A small-molecule ligand and the protein it binds are described below.
Small molecule (SMILES): O=C([O-])C(=O)[O-]

Binding-site contacts:
Ligand atom C1 contacts residue SER94 of chain 3.A at 3.1 Å.
Ligand atom C2 contacts residue LYS268 of chain 2.A at 4.0 Å.
Ligand atom C2 contacts residue GLN259 of chain 2.A at 3.9 Å.
Ligand atom O4 contacts residue SER94 of chain 3.A at 3.8 Å.
Ligand atom O3 contacts residue GLN259 of chain 2.A at 4.2 Å.
Ligand atom O1 contacts residue THR93 of chain 3.A at 4.1 Å.
Ligand atom C1 contacts residue LYS268 of chain 2.A at 4.0 Å.
Ligand atom O4 contacts residue HIS68 of chain 3.A at 4.2 Å.
Ligand atom O2 contacts residue SER94 of chain 3.A at 3.6 Å (h-bond).
Ligand atom O2 contacts residue THR93 of chain 3.A at 4.0 Å.
Ligand atom O1 contacts residue SER94 of chain 3.A at 3.3 Å (h-bond).
Ligand atom O4 contacts residue GLN259 of chain 2.A at 3.0 Å (h-bond).
Ligand atom C2 contacts residue SER94 of chain 3.A at 3.3 Å.
Ligand atom O3 contacts residue HIS68 of chain 3.A at 3.7 Å.
Ligand atom O1 contacts residue AMP1 of chain 2.C at 3.7 Å.
Ligand atom O4 contacts residue LYS268 of chain 2.A at 4.0 Å.
Ligand atom C1 contacts residue HIS68 of chain 3.A at 4.3 Å.
Ligand atom C1 contacts residue AMP1 of chain 2.C at 4.0 Å.
Ligand atom O3 contacts residue AMP1 of chain 2.C at 3.2 Å.
Ligand atom O3 contacts residue LYS268 of chain 2.A at 4.1 Å.
Ligand atom O3 contacts residue SER94 of chain 3.A at 3.5 Å (h-bond).

Sequence of chain 2.A:
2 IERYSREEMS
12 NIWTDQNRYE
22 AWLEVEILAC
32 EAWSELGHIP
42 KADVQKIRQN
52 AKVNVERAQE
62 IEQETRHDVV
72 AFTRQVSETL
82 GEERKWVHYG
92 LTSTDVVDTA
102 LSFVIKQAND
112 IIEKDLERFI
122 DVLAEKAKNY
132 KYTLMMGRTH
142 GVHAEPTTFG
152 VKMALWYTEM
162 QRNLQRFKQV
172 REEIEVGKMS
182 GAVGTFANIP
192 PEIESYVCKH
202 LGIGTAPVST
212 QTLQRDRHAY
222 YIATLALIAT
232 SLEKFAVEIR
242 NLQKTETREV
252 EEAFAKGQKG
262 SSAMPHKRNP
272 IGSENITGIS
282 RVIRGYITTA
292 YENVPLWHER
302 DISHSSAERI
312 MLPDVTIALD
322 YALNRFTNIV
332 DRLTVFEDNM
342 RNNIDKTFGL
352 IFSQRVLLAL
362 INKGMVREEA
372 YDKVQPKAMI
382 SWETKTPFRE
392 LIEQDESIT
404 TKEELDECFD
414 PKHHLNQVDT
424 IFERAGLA

Sequence of chain 3.A:
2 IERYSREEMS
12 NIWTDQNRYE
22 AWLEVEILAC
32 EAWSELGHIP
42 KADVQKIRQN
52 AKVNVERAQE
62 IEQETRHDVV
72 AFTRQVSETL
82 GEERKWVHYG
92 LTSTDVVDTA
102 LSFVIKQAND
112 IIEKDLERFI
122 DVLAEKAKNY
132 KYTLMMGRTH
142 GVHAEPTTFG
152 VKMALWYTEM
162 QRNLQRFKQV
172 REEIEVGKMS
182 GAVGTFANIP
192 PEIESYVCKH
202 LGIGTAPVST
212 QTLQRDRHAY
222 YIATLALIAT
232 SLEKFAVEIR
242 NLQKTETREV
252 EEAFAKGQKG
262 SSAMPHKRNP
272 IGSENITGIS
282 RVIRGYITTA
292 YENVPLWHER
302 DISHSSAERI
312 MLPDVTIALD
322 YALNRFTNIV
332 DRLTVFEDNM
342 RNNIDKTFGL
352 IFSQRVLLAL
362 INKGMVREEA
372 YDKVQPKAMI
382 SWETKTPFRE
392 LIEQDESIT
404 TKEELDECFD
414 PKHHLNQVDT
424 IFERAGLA